A protein and the small-molecule ligand that binds it are described below.
Small molecule (SMILES): C1C[C@@H]2O[C@@H]2C1

Sequence of chain 1.B:
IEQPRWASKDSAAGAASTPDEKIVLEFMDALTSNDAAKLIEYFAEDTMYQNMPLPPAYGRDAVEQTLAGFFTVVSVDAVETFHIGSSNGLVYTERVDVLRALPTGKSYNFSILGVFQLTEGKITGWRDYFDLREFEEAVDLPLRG

Binding-site contacts:
Ligand atom C02 contacts residue LEU77 of chain 1.B at 3.5 Å (hydrophobic).
Ligand atom C04 contacts residue ASP107 of chain 1.B at 4.2 Å.
Ligand atom C01 contacts residue TYR59 of chain 1.B at 3.1 Å (hydrophobic).
Ligand atom C05 contacts residue TYR59 of chain 1.B at 3.4 Å (hydrophobic).
Ligand atom C04 contacts residue LEU41 of chain 1.B at 4.1 Å (hydrophobic).
Ligand atom C03 contacts residue VAL86 of chain 1.B at 3.7 Å (hydrophobic).
Ligand atom C04 contacts residue VAL86 of chain 1.B at 3.9 Å (hydrophobic).
Ligand atom C02 contacts residue TYR59 of chain 1.B at 3.7 Å (hydrophobic).
Ligand atom C03 contacts residue PHE81 of chain 1.B at 3.9 Å (hydrophobic).
Ligand atom C01 contacts residue LEU77 of chain 1.B at 4.2 Å (hydrophobic).
Ligand atom C04 contacts residue TYR59 of chain 1.B at 4.5 Å (hydrophobic).
Ligand atom C02 contacts residue PHE81 of chain 1.B at 4.0 Å (hydrophobic).
Ligand atom C03 contacts residue LEU41 of chain 1.B at 3.6 Å (hydrophobic).
Ligand atom C02 contacts residue TRP136 of chain 1.B at 4.0 Å (hydrophobic).
Ligand atom C03 contacts residue TRP136 of chain 1.B at 4.4 Å (hydrophobic).
Ligand atom C02 contacts residue LEU41 of chain 1.B at 4.2 Å (hydrophobic).
Ligand atom C01 contacts residue PHE80 of chain 1.B at 4.0 Å (hydrophobic).
Ligand atom O06 contacts residue VAL86 of chain 1.B at 3.6 Å.
Ligand atom O06 contacts residue LEU109 of chain 1.B at 4.0 Å.